Sequence of chain 1.C:
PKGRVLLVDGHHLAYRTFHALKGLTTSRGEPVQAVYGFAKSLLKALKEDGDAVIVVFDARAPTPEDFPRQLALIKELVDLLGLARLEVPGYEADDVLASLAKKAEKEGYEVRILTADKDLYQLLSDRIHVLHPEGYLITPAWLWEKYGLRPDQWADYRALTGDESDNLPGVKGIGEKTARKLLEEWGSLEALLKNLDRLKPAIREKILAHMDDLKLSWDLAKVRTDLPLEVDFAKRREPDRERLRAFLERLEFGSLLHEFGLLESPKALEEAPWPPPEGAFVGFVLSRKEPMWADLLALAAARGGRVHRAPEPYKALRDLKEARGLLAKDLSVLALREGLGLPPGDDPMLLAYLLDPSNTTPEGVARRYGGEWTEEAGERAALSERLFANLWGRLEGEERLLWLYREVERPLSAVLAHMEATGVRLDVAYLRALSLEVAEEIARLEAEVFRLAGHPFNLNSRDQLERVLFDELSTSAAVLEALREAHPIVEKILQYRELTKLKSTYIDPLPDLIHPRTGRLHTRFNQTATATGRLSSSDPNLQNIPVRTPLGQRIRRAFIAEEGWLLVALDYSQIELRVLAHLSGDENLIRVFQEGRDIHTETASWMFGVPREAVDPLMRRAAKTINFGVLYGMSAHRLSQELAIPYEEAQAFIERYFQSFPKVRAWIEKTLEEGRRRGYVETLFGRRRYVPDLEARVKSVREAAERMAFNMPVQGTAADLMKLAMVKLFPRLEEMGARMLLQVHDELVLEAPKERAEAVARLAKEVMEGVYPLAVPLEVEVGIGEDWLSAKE

Binding-site contacts:
Ligand atom C5' contacts residue LEU519 of chain 1.C at 2.7 Å (hydrophobic).
Ligand atom N1 contacts residue DT5 of chain 1.A at 3.0 Å (h-bond).
Ligand atom O3' contacts residue GLU537 of chain 1.C at 2.9 Å.
Ligand atom C1' contacts residue ASN583 of chain 1.C at 2.9 Å.
Ligand atom N4 contacts residue DG3 of chain 1.A at 2.9 Å (h-bond).
Ligand atom C3' contacts residue HIS784 of chain 1.C at 3.1 Å.
Ligand atom OP1 contacts residue GLU520 of chain 1.C at 2.6 Å (salt-bridge).
Ligand atom O6 contacts residue DG8 of chain 1.A at 3.2 Å (h-bond).
Ligand atom O6 contacts residue DC7 of chain 1.A at 2.8 Å (h-bond).
Ligand atom OP1 contacts residue VAL586 of chain 1.C at 2.8 Å.
Ligand atom N3 contacts residue DG3 of chain 1.A at 3.1 Å (h-bond).
Ligand atom N9 contacts residue DG3 of chain 1.A at 3.0 Å (h-bond).
Ligand atom O3' contacts residue HIS784 of chain 1.C at 2.4 Å.
Ligand atom C4' contacts residue GLU537 of chain 1.C at 2.5 Å.
Ligand atom C4 contacts residue DG3 of chain 1.A at 2.7 Å.
Ligand atom OP1 contacts residue ALA516 of chain 1.C at 2.9 Å (h-bond).
Ligand atom C4' contacts residue GLN582 of chain 1.C at 3.0 Å.
Ligand atom O4 contacts residue DA4 of chain 1.A at 2.8 Å (h-bond).
Ligand atom O4 contacts residue DG3 of chain 1.A at 2.5 Å (h-bond).
Ligand atom C2' contacts residue GLN754 of chain 1.C at 2.8 Å.
Ligand atom O6 contacts residue DC2 of chain 1.A at 3.0 Å (h-bond).
Ligand atom N3 contacts residue DG1 of chain 1.A at 2.9 Å (h-bond).
Ligand atom N1 contacts residue DC2 of chain 1.A at 2.8 Å (h-bond).
Ligand atom N3 contacts residue DA4 of chain 1.A at 2.8 Å (h-bond).
Ligand atom O2 contacts residue ASN583 of chain 1.C at 2.7 Å (h-bond).
Ligand atom C4 contacts residue DG3 of chain 1.A at 3.0 Å.
Ligand atom C5' contacts residue HIS784 of chain 1.C at 3.0 Å.
Ligand atom C4' contacts residue HIS784 of chain 1.C at 3.0 Å.
Ligand atom N1 contacts residue DC7 of chain 1.A at 3.2 Å (h-bond).
Ligand atom N2 contacts residue DC7 of chain 1.A at 2.7 Å (h-bond).
Ligand atom O3' contacts residue ARG573 of chain 1.C at 2.3 Å (salt-bridge).
Ligand atom N2 contacts residue DC2 of chain 1.A at 2.7 Å (h-bond).
Ligand atom O2 contacts residue DG1 of chain 1.A at 2.8 Å (h-bond).
Ligand atom N4 contacts residue DG8 of chain 1.A at 2.7 Å (h-bond).
Ligand atom N3 contacts residue DG3 of chain 1.A at 3.0 Å (h-bond).
Ligand atom N4 contacts residue DG1 of chain 1.A at 2.9 Å (h-bond).
Ligand atom O3' contacts residue GLU615 of chain 1.C at 2.8 Å (salt-bridge).
Ligand atom N6 contacts residue DT5 of chain 1.A at 2.6 Å (h-bond).
Ligand atom O2 contacts residue DG3 of chain 1.A at 2.8 Å (h-bond).
Ligand atom N3 contacts residue DG3 of chain 1.A at 2.9 Å (h-bond).

The small molecule below binds the protein below.
Small molecule (SMILES): Cc1cn([C@H]2C[C@H](O[P](=O)(O)OC[C@H]3O[C@@H](n4ccc(N)nc4=O)C[C@@H]3O[P](=O)(O)OC[C@H]3O[C@@H](n4cnc5c(=O)[nH]c(N)nc54)C[C@@H]3O[P](=O)(O)OC[C@H]3O[C@@H](n4ccc(N)nc4=O)C[C@@H]3O)[C@@H](CO[P](=O)(O)O[C@H]3C[C@H](n4cnc5c(N)ncnc54)O[C@@H]3CO[P](=O)(O)O[C@H]3C[C@H](n4cnc5c(=O)[nH]c(N)nc54)O[C@@H]3CO[P](=O)(O)O[C@H]3C[C@H](n4cnc5c(=O)[nH]c(N)nc54)O[C@@H]3CO[P](=O)(O)O[C@H]3C[C@H](n4ccc(N)nc4=O)O[C@@H]3CO)O2)c(=O)[nH]c1=O